This protein binds this small molecule.
Small molecule (SMILES): O=C(O)CCc1ccc(Br)cc1

Sequence of chain 1.E:
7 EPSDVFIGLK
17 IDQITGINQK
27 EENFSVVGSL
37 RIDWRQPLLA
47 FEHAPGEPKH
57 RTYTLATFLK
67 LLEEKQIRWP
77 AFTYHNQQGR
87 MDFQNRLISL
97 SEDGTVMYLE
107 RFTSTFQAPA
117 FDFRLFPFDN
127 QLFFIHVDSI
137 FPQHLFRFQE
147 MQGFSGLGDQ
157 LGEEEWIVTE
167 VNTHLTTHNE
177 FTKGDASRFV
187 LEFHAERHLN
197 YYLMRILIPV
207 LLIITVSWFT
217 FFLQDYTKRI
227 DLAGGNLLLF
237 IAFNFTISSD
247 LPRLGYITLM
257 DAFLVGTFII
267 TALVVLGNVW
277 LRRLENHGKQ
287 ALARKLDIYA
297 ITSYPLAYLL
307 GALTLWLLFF

Binding-site contacts:
Ligand atom BR contacts residue TRP40 of chain 1.E at 4.2 Å.
Ligand atom C7 contacts residue ARG92 of chain 1.E at 4.2 Å.
Ligand atom C contacts residue PRO76 of chain 1.E at 3.9 Å (hydrophobic).
Ligand atom C contacts residue PHE78 of chain 1.E at 3.8 Å (hydrophobic).
Ligand atom C8 contacts residue LEU61 of chain 1.E at 4.3 Å (hydrophobic).
Ligand atom C contacts residue ALA77 of chain 1.E at 4.4 Å (hydrophobic).
Ligand atom C1 contacts residue PHE78 of chain 1.E at 4.2 Å (hydrophobic).
Ligand atom C3 contacts residue PHE78 of chain 1.E at 4.5 Å (hydrophobic).
Ligand atom C3 contacts residue LEU61 of chain 1.E at 4.1 Å (hydrophobic).
Ligand atom C5 contacts residue PHE78 of chain 1.E at 3.7 Å (hydrophobic).
Ligand atom C contacts residue TRP75 of chain 1.E at 3.4 Å (hydrophobic).
Ligand atom C4 contacts residue TYR104 of chain 1.E at 3.7 Å (hydrophobic).
Ligand atom O1 contacts residue LEU61 of chain 1.E at 3.7 Å.
Ligand atom C6 contacts residue PHE78 of chain 1.E at 4.1 Å (hydrophobic).
Ligand atom C5 contacts residue TRP75 of chain 1.E at 4.1 Å (hydrophobic).
Ligand atom C4 contacts residue LEU61 of chain 1.E at 3.6 Å (hydrophobic).
Ligand atom C8 contacts residue ARG92 of chain 1.E at 4.3 Å.
Ligand atom C4 contacts residue PHE78 of chain 1.E at 4.1 Å (hydrophobic).
Ligand atom C2 contacts residue TYR104 of chain 1.E at 4.2 Å (hydrophobic).
Ligand atom C1 contacts residue PRO76 of chain 1.E at 3.9 Å (hydrophobic).
Ligand atom BR contacts residue PRO76 of chain 1.E at 4.5 Å.
Ligand atom C7 contacts residue LEU61 of chain 1.E at 4.1 Å (hydrophobic).
Ligand atom C3 contacts residue ILE94 of chain 1.E at 4.3 Å (hydrophobic).
Ligand atom O1 contacts residue ARG92 of chain 1.E at 3.4 Å (salt-bridge).
Ligand atom O contacts residue LEU65 of chain 1.E at 3.8 Å.
Ligand atom C3 contacts residue TYR104 of chain 1.E at 3.5 Å (hydrophobic).
Ligand atom C8 contacts residue LEU65 of chain 1.E at 4.0 Å (hydrophobic).
Ligand atom O1 contacts residue LEU65 of chain 1.E at 4.4 Å.
Ligand atom BR contacts residue ILE38 of chain 1.E at 4.2 Å.
Ligand atom C1 contacts residue TRP75 of chain 1.E at 4.0 Å (hydrophobic).
Ligand atom C6 contacts residue TRP75 of chain 1.E at 4.1 Å (hydrophobic).
Ligand atom O contacts residue TRP75 of chain 1.E at 4.2 Å.
Ligand atom BR contacts residue TYR104 of chain 1.E at 4.1 Å.